Sequence of chain 1.D:
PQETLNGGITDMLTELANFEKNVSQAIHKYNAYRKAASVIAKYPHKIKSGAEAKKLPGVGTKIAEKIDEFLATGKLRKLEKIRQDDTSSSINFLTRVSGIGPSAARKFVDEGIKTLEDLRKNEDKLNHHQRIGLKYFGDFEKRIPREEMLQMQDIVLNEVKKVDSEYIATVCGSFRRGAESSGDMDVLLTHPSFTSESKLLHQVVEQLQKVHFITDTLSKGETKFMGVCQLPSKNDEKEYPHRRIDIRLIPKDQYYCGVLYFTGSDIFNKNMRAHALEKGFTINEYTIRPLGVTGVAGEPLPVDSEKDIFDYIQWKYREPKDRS

This small molecule binds to this protein.
Small molecule (SMILES): O=P(O)(O)OC[C@@H](O)[C@H](CCO)OP(=O)(O)O

Binding-site contacts:
Ligand atom O22 contacts residue DG1 of chain 1.C at 2.4 Å (h-bond).
Ligand atom OPP contacts residue TYR39 of chain 1.D at 4.3 Å.
Ligand atom C2' contacts residue LYS68 of chain 1.D at 4.2 Å.
Ligand atom C2' contacts residue LYS72 of chain 1.D at 2.5 Å.
Ligand atom C3' contacts residue TYR39 of chain 1.D at 3.4 Å (hydrophobic).
Ligand atom O32 contacts residue GLU26 of chain 1.D at 4.1 Å.
Ligand atom O32 contacts residue LYS35 of chain 1.D at 2.8 Å (salt-bridge).
Ligand atom O32 contacts residue DG1 of chain 1.C at 2.4 Å (h-bond).
Ligand atom O5' contacts residue LYS84 of chain 1.D at 4.3 Å.
Ligand atom O32 contacts residue TYR39 of chain 1.D at 4.2 Å.
Ligand atom C3' contacts residue LYS84 of chain 1.D at 4.4 Å.
Ligand atom P contacts residue LYS84 of chain 1.D at 3.5 Å.
Ligand atom OPP contacts residue LYS72 of chain 1.D at 4.2 Å.
Ligand atom O4' contacts residue LYS68 of chain 1.D at 3.6 Å.
Ligand atom P2 contacts residue DG1 of chain 1.C at 1.5 Å.
Ligand atom O22 contacts residue LYS35 of chain 1.D at 3.8 Å.
Ligand atom OP1 contacts residue LYS84 of chain 1.D at 3.0 Å (salt-bridge).
Ligand atom OP1 contacts residue LYS72 of chain 1.D at 4.5 Å.
Ligand atom C3' contacts residue LYS72 of chain 1.D at 1.5 Å.
Ligand atom OPP contacts residue LYS68 of chain 1.D at 3.7 Å.
Ligand atom C1' contacts residue LYS72 of chain 1.D at 3.8 Å.
Ligand atom OP2 contacts residue LYS84 of chain 1.D at 3.1 Å (salt-bridge).
Ligand atom P2 contacts residue LYS35 of chain 1.D at 3.8 Å.
Ligand atom OPP contacts residue DG1 of chain 1.C at 2.4 Å (h-bond).
Ligand atom C1' contacts residue DG1 of chain 1.C at 3.6 Å.